Sequence of chain 1.B:
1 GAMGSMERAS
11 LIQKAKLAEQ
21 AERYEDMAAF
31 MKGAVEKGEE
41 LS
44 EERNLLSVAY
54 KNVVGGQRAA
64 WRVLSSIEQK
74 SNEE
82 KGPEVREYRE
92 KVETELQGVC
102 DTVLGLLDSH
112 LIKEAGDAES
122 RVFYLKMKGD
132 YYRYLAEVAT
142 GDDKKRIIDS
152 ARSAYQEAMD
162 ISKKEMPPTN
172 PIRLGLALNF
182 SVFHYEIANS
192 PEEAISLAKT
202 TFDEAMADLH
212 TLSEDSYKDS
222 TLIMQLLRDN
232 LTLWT

This protein binds this small molecule.
Small molecule (SMILES): CC(C)C[C@H](NC(=O)[C@H](COP(=O)(O)O)NC(=O)[C@H](CCCN=C(N)N)NC(=O)[C@@H]1CCCN1C(=O)[C@H](CCCN=C(N)N)NC(=O)[C@H](C)N)C(=O)N[C@@H](C)C(=O)N[C@@H](C)C=O

Binding-site contacts:
Ligand atom CZ contacts residue LEU227 of chain 1.B at 3.5 Å (hydrophobic).
Ligand atom N contacts residue LEU179 of chain 1.B at 3.5 Å.
Ligand atom C contacts residue ASN180 of chain 1.B at 3.7 Å.
Ligand atom C contacts residue LYS54 of chain 1.B at 3.7 Å.
Ligand atom NH1 contacts residue LEU227 of chain 1.B at 3.7 Å.
Ligand atom P contacts residue ARG61 of chain 1.B at 3.7 Å.
Ligand atom O contacts residue LEU179 of chain 1.B at 3.6 Å.
Ligand atom C contacts residue LEU179 of chain 1.B at 3.7 Å (hydrophobic).
Ligand atom N contacts residue ASN231 of chain 1.B at 2.8 Å (h-bond).
Ligand atom N contacts residue ASN180 of chain 1.B at 2.9 Å (h-bond).
Ligand atom CB contacts residue ASN231 of chain 1.B at 3.8 Å.
Ligand atom O contacts residue LYS54 of chain 1.B at 3.6 Å.
Ligand atom CA contacts residue ASN231 of chain 1.B at 3.5 Å.
Ligand atom O contacts residue LEU234 of chain 1.B at 3.7 Å.
Ligand atom CD2 contacts residue LYS127 of chain 1.B at 3.8 Å.
Ligand atom O contacts residue VAL183 of chain 1.B at 3.4 Å.
Ligand atom O contacts residue ASN231 of chain 1.B at 2.9 Å (h-bond).
Ligand atom O2P contacts residue TYR135 of chain 1.B at 2.7 Å (h-bond).
Ligand atom NH2 contacts residue LEU227 of chain 1.B at 3.6 Å.
Ligand atom O3P contacts residue ARG134 of chain 1.B at 2.8 Å (salt-bridge).
Ligand atom CB contacts residue ASN180 of chain 1.B at 3.7 Å.
Ligand atom CB contacts residue TRP235 of chain 1.B at 3.7 Å (hydrophobic).
Ligand atom CZ contacts residue ARG65 of chain 1.B at 3.5 Å.
Ligand atom CA contacts residue LEU234 of chain 1.B at 3.7 Å (hydrophobic).
Ligand atom C contacts residue ASN231 of chain 1.B at 3.6 Å.
Ligand atom CB contacts residue ASN180 of chain 1.B at 3.4 Å.
Ligand atom CA contacts residue ASN231 of chain 1.B at 3.8 Å.
Ligand atom O2P contacts residue ARG134 of chain 1.B at 2.8 Å (salt-bridge).
Ligand atom NH1 contacts residue ARG65 of chain 1.B at 3.5 Å.
Ligand atom P contacts residue ARG134 of chain 1.B at 3.7 Å.
Ligand atom N contacts residue LEU234 of chain 1.B at 3.6 Å.
Ligand atom O1P contacts residue ARG61 of chain 1.B at 3.0 Å (salt-bridge).
Ligand atom NH1 contacts residue ASP230 of chain 1.B at 3.5 Å (salt-bridge).
Ligand atom C contacts residue LEU234 of chain 1.B at 3.8 Å (hydrophobic).
Ligand atom NH2 contacts residue ARG65 of chain 1.B at 3.5 Å.
Ligand atom O3P contacts residue ARG61 of chain 1.B at 3.0 Å (salt-bridge).
Ligand atom CA contacts residue ASN180 of chain 1.B at 3.5 Å.
Ligand atom O1P contacts residue LYS54 of chain 1.B at 2.7 Å (salt-bridge).
Ligand atom P contacts residue TYR135 of chain 1.B at 3.8 Å.
Ligand atom CG contacts residue GLU187 of chain 1.B at 3.5 Å.